Sequence of chain 1.A:
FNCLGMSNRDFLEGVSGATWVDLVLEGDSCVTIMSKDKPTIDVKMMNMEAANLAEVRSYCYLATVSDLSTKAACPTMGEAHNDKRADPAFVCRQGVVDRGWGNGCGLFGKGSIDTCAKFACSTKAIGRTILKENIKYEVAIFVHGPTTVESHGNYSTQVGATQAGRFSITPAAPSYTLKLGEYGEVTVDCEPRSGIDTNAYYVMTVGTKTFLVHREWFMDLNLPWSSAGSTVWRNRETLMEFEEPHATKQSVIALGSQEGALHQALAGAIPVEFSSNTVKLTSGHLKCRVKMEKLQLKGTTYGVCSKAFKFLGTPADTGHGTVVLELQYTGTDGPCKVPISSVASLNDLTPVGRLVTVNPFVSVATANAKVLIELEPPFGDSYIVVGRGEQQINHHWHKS

The small molecule below binds the protein below.
Small molecule (SMILES): CC(=O)N[C@H]1[C@@H](O[C@H]2[C@H](O)[C@@H](NC(C)=O)CO[C@@H]2CO[C@H]2O[C@@H](C)[C@@H](O)[C@@H](O)[C@@H]2O)O[C@H](CO)[C@@H](O)[C@@H]1O

Binding-site contacts:
Ligand atom C7 contacts residue ASN154 of chain 1.A at 3.5 Å.
Ligand atom O4 contacts residue GLU150 of chain 1.A at 4.5 Å.
Ligand atom N2 contacts residue ASN154 of chain 1.A at 2.7 Å (h-bond).
Ligand atom C5 contacts residue GLU150 of chain 1.A at 4.2 Å.
Ligand atom C5 contacts residue THR157 of chain 1.A at 4.5 Å.
Ligand atom O7 contacts residue ASN154 of chain 1.A at 3.6 Å (h-bond).
Ligand atom O4 contacts residue ASN154 of chain 1.A at 4.4 Å.
Ligand atom C2 contacts residue ASN154 of chain 1.A at 2.4 Å.
Ligand atom C1 contacts residue ASN154 of chain 1.A at 1.4 Å.
Ligand atom O3 contacts residue ASN154 of chain 1.A at 4.3 Å.
Ligand atom C4 contacts residue GLU150 of chain 1.A at 3.4 Å.
Ligand atom O5 contacts residue SER156 of chain 1.A at 4.0 Å.
Ligand atom O5 contacts residue ASN154 of chain 1.A at 2.4 Å (h-bond).
Ligand atom C2 contacts residue GLU150 of chain 1.A at 4.4 Å.
Ligand atom O5 contacts residue THR157 of chain 1.A at 4.2 Å.
Ligand atom C3 contacts residue GLU150 of chain 1.A at 3.0 Å.
Ligand atom C6 contacts residue ASN154 of chain 1.A at 4.3 Å.
Ligand atom O3 contacts residue GLU150 of chain 1.A at 3.0 Å (salt-bridge).
Ligand atom C5 contacts residue ASN154 of chain 1.A at 3.7 Å.
Ligand atom C6 contacts residue THR157 of chain 1.A at 4.4 Å.
Ligand atom C3 contacts residue ASN154 of chain 1.A at 3.8 Å.
Ligand atom C1 contacts residue THR157 of chain 1.A at 3.8 Å.
Ligand atom C4 contacts residue ASN154 of chain 1.A at 4.2 Å.